A small-molecule ligand and the protein it binds are described below.
Small molecule (SMILES): C[C@@H](O)[C@@H](C)O

Sequence of chain 10.A:
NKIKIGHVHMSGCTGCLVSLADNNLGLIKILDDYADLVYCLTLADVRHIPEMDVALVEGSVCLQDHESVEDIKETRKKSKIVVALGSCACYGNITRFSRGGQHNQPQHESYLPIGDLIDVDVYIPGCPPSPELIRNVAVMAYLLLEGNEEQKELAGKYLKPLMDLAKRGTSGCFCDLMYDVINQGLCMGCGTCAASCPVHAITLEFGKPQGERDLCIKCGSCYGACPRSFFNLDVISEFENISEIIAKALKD

Binding-site contacts:
Ligand atom C1 contacts residue ILE247 of chain 10.A at 4.4 Å (hydrophobic).
Ligand atom C2 contacts residue SER244 of chain 10.A at 3.3 Å.
Ligand atom O6 contacts residue ILE247 of chain 10.A at 4.1 Å.
Ligand atom C2 contacts residue ARG136 of chain 10.A at 4.4 Å.
Ligand atom C3 contacts residue ARG136 of chain 10.A at 3.6 Å.
Ligand atom C3 contacts residue GLN117 of chain 10.C at 3.4 Å.
Ligand atom C4 contacts residue GLN117 of chain 10.C at 4.1 Å.
Ligand atom C4 contacts residue ARG136 of chain 10.A at 2.9 Å.
Ligand atom O6 contacts residue ASN137 of chain 10.A at 3.5 Å (h-bond).
Ligand atom C1 contacts residue ARG136 of chain 10.A at 3.9 Å.
Ligand atom C4 contacts residue PRO127 of chain 10.C at 3.4 Å (hydrophobic).
Ligand atom C3 contacts residue PRO127 of chain 10.C at 3.9 Å (hydrophobic).
Ligand atom O6 contacts residue GLN117 of chain 10.C at 3.4 Å (h-bond).
Ligand atom O6 contacts residue ARG136 of chain 10.A at 3.2 Å (salt-bridge).
Ligand atom C3 contacts residue SER244 of chain 10.A at 4.2 Å.
Ligand atom C1 contacts residue SER244 of chain 10.A at 4.0 Å.
Ligand atom O5 contacts residue SER244 of chain 10.A at 3.5 Å (h-bond).
Ligand atom O5 contacts residue PRO127 of chain 10.C at 4.3 Å.

Sequence of chain 10.C:
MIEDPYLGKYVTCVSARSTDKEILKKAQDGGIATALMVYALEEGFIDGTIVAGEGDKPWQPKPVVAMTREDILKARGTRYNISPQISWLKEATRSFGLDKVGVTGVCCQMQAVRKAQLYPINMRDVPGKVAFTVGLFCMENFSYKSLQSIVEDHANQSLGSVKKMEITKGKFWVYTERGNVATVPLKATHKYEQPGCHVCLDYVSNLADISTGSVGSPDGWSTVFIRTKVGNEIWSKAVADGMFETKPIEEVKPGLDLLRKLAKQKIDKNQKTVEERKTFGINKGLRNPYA